Binding-site contacts:
Ligand atom O1 contacts residue GLU120 of chain 1.A at 2.8 Å (salt-bridge).
Ligand atom C6 contacts residue TYR44 of chain 1.A at 3.3 Å (hydrophobic).
Ligand atom C24 contacts residue ALA40 of chain 1.A at 3.7 Å (hydrophobic).
Ligand atom C12 contacts residue TYR44 of chain 1.A at 3.9 Å (hydrophobic).
Ligand atom O1 contacts residue HIS61 of chain 1.A at 2.9 Å (h-bond).
Ligand atom N4 contacts residue TYR131 of chain 1.A at 3.9 Å.
Ligand atom CL1 contacts residue GLU46 of chain 1.A at 3.3 Å.
Ligand atom C4 contacts residue MN1 of chain 1.C at 3.0 Å.
Ligand atom C2 contacts residue HIS61 of chain 1.A at 3.9 Å.
Ligand atom C19 contacts residue LYS54 of chain 1.A at 3.3 Å.
Ligand atom O5 contacts residue LYS54 of chain 1.A at 3.4 Å.
Ligand atom CL1 contacts residue LYS54 of chain 1.A at 3.5 Å.
Ligand atom C24 contacts residue TYR44 of chain 1.A at 3.8 Å (hydrophobic).
Ligand atom O3 contacts residue ASP109 of chain 1.A at 3.8 Å.
Ligand atom O1 contacts residue MN1 of chain 1.B at 2.1 Å.
Ligand atom C2 contacts residue MN1 of chain 1.C at 3.0 Å.
Ligand atom O2 contacts residue GLU81 of chain 1.A at 3.5 Å (salt-bridge).
Ligand atom C7 contacts residue TYR44 of chain 1.A at 4.0 Å (hydrophobic).
Ligand atom O2 contacts residue MN1 of chain 1.C at 2.0 Å.
Ligand atom C18 contacts residue LYS54 of chain 1.A at 3.7 Å.
Ligand atom C2 contacts residue MN1 of chain 1.B at 3.1 Å.
Ligand atom O2 contacts residue HIS61 of chain 1.A at 3.3 Å.
Ligand atom O2 contacts residue GLU120 of chain 1.A at 3.3 Å (salt-bridge).
Ligand atom C3 contacts residue MN1 of chain 1.C at 3.5 Å.
Ligand atom C20 contacts residue LYS54 of chain 1.A at 3.8 Å.
Ligand atom C23 contacts residue TYR44 of chain 1.A at 3.8 Å (hydrophobic).
Ligand atom O4 contacts residue LYS54 of chain 1.A at 2.7 Å (salt-bridge).
Ligand atom O1 contacts residue ILE121 of chain 1.A at 3.0 Å (h-bond).
Ligand atom C1 contacts residue MN1 of chain 1.B at 2.9 Å.
Ligand atom O2 contacts residue MN1 of chain 1.B at 2.4 Å.
Ligand atom O3 contacts residue MN1 of chain 1.C at 2.0 Å.
Ligand atom O1 contacts residue ASP109 of chain 1.A at 4.0 Å.
Ligand atom C24 contacts residue ILE58 of chain 1.A at 3.9 Å (hydrophobic).
Ligand atom C1 contacts residue GLU120 of chain 1.A at 3.2 Å.
Ligand atom C25 contacts residue ILE58 of chain 1.A at 4.0 Å (hydrophobic).
Ligand atom C2 contacts residue GLU120 of chain 1.A at 3.5 Å.
Ligand atom C1 contacts residue HIS61 of chain 1.A at 3.7 Å.
Ligand atom O2 contacts residue ASP109 of chain 1.A at 3.0 Å (salt-bridge).
Ligand atom O3 contacts residue GLU81 of chain 1.A at 3.0 Å (salt-bridge).
Ligand atom C23 contacts residue ALA40 of chain 1.A at 3.7 Å (hydrophobic).

A small-molecule ligand and the protein it binds are described below.
Small molecule (SMILES): O=C(NCCc1ccccc1)c1nc([C@@H]2CCCN2C(=O)COc2ccccc2Cl)[nH]c(=O)c1O

Sequence of chain 1.A:
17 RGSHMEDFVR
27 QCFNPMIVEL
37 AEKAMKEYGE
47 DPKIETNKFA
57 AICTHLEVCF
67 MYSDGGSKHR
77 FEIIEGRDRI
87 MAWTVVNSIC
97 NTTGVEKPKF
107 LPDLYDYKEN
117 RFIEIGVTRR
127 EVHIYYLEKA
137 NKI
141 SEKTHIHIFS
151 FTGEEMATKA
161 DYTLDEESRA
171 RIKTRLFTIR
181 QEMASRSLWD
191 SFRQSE